Sequence of chain 1.C:
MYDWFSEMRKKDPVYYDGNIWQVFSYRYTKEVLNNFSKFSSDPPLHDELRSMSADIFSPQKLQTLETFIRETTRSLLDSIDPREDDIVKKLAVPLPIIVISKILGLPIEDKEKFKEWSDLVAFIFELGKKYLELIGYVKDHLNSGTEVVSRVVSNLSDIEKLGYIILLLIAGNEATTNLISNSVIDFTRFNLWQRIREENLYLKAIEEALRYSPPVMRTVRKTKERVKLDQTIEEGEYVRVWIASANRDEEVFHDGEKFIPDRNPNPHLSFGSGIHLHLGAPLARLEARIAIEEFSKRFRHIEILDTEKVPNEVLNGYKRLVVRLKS

Binding-site contacts:
Ligand atom C10 contacts residue VAL254 of chain 1.C at 4.5 Å (hydrophobic).
Ligand atom C2 contacts residue HEM1 of chain 1.J at 2.9 Å.
Ligand atom C6 contacts residue VAL254 of chain 1.C at 4.2 Å (hydrophobic).
Ligand atom N1 contacts residue VAL254 of chain 1.C at 4.4 Å.
Ligand atom N1 contacts residue HEM1 of chain 1.J at 4.0 Å.
Ligand atom N1 contacts residue ALA213 of chain 1.C at 3.8 Å.
Ligand atom N3 contacts residue HEM1 of chain 1.J at 1.9 Å.
Ligand atom C9 contacts residue LEU354 of chain 1.C at 3.9 Å (hydrophobic).
Ligand atom C4 contacts residue VAL254 of chain 1.C at 4.1 Å (hydrophobic).
Ligand atom C2 contacts residue ALA213 of chain 1.C at 3.5 Å (hydrophobic).
Ligand atom N3 contacts residue HIS317 of chain 1.C at 3.7 Å.
Ligand atom C10 contacts residue VAL353 of chain 1.C at 4.1 Å (hydrophobic).
Ligand atom C5 contacts residue VAL254 of chain 1.C at 4.0 Å (hydrophobic).
Ligand atom C7 contacts residue LEU354 of chain 1.C at 4.3 Å (hydrophobic).
Ligand atom C4 contacts residue HEM1 of chain 1.J at 2.8 Å.
Ligand atom C10 contacts residue LEU354 of chain 1.C at 4.1 Å (hydrophobic).
Ligand atom C5 contacts residue HEM1 of chain 1.J at 4.0 Å.
Ligand atom C11 contacts residue VAL254 of chain 1.C at 3.9 Å (hydrophobic).
Ligand atom N1 contacts residue GLY210 of chain 1.C at 4.0 Å.
Ligand atom N3 contacts residue ALA213 of chain 1.C at 4.5 Å.
Ligand atom C11 contacts residue LEU354 of chain 1.C at 4.4 Å (hydrophobic).
Ligand atom C8 contacts residue LEU354 of chain 1.C at 4.0 Å (hydrophobic).
Ligand atom C2 contacts residue GLY210 of chain 1.C at 3.4 Å.

A small-molecule ligand and the protein it binds are described below.
Small molecule (SMILES): c1ccc(-c2cnc[nH]2)cc1